Binding-site contacts:
Ligand atom C11 contacts residue THR322 of chain 1.A at 3.5 Å.
Ligand atom CL20 contacts residue GLY321 of chain 1.A at 4.3 Å.
Ligand atom C7 contacts residue GLY321 of chain 1.A at 3.9 Å.
Ligand atom C14 contacts residue TYR319 of chain 1.A at 3.9 Å (hydrophobic).
Ligand atom C19 contacts residue THR89 of chain 1.A at 3.0 Å.
Ligand atom O23 contacts residue VAL250 of chain 1.A at 2.9 Å.
Ligand atom C12 contacts residue THR322 of chain 1.A at 4.1 Å.
Ligand atom O24 contacts residue VAL250 of chain 1.A at 4.2 Å.
Ligand atom N9 contacts residue GLY321 of chain 1.A at 3.3 Å.
Ligand atom C10 contacts residue THR322 of chain 1.A at 3.9 Å.
Ligand atom CL20 contacts residue THR322 of chain 1.A at 2.6 Å.
Ligand atom C17 contacts residue TYR319 of chain 1.A at 4.3 Å (hydrophobic).
Ligand atom S21 contacts residue VAL250 of chain 1.A at 4.2 Å.
Ligand atom C10 contacts residue GLU318 of chain 1.A at 3.8 Å.
Ligand atom C18 contacts residue GLU318 of chain 1.A at 4.0 Å.
Ligand atom C12 contacts residue GLY321 of chain 1.A at 3.9 Å.
Ligand atom C11 contacts residue GLY321 of chain 1.A at 3.5 Å.
Ligand atom N9 contacts residue GLU318 of chain 1.A at 3.0 Å (salt-bridge).
Ligand atom C14 contacts residue LEU320 of chain 1.A at 4.2 Å (hydrophobic).
Ligand atom C13 contacts residue GLU318 of chain 1.A at 4.0 Å.
Ligand atom C13 contacts residue TYR319 of chain 1.A at 4.2 Å (hydrophobic).
Ligand atom N15 contacts residue TYR319 of chain 1.A at 3.8 Å.
Ligand atom C8 contacts residue GLY321 of chain 1.A at 3.6 Å.
Ligand atom C10 contacts residue GLY321 of chain 1.A at 3.2 Å.
Ligand atom C8 contacts residue GLU318 of chain 1.A at 4.0 Å.
Ligand atom C16 contacts residue TYR319 of chain 1.A at 4.0 Å (hydrophobic).
Ligand atom C18 contacts residue TYR319 of chain 1.A at 4.4 Å (hydrophobic).
Ligand atom C16 contacts residue THR89 of chain 1.A at 4.5 Å.
Ligand atom C13 contacts residue GLY321 of chain 1.A at 4.5 Å.

The small molecule below binds the protein below.
Small molecule (SMILES): Cc1ccc(-c2ncc(Cl)cc2-c2ccc(S(C)(=O)=O)cc2)cn1

Sequence of chain 1.A:
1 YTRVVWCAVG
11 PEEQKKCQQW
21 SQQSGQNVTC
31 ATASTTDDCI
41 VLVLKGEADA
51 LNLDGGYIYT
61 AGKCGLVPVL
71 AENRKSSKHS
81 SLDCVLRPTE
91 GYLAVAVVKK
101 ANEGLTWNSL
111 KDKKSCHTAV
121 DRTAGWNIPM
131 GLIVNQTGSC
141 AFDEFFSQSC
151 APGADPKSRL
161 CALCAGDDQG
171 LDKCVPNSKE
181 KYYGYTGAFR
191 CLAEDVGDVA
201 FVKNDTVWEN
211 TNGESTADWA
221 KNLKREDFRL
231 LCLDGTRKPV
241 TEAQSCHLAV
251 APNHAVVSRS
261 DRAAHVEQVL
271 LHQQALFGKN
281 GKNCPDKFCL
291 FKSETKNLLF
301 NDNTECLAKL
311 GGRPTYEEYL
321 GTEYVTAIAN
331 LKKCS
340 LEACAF